Binding-site contacts:
Ligand atom O2 contacts residue HIS2 of chain 29.F at 3.4 Å (h-bond).
Ligand atom C2 contacts residue BMA1 of chain 29.BA at 3.2 Å.
Ligand atom O6 contacts residue NAG1 of chain 29.Z at 4.5 Å.
Ligand atom O5 contacts residue NAG1 of chain 29.Z at 2.5 Å (h-bond).
Ligand atom C4 contacts residue BMA1 of chain 29.BA at 3.6 Å.
Ligand atom O4 contacts residue BMA1 of chain 29.BA at 4.0 Å.
Ligand atom C5 contacts residue NAG1 of chain 29.Z at 3.8 Å.
Ligand atom C1 contacts residue NAG1 of chain 29.Z at 1.7 Å.
Ligand atom C2 contacts residue HIS2 of chain 29.F at 4.5 Å.
Ligand atom C2 contacts residue NAG1 of chain 29.Z at 2.9 Å.
Ligand atom O2 contacts residue NAG1 of chain 29.Z at 3.4 Å (h-bond).
Ligand atom O2 contacts residue BMA1 of chain 29.BA at 3.0 Å (h-bond).
Ligand atom O3 contacts residue BMA1 of chain 29.BA at 1.1 Å.
Ligand atom C3 contacts residue BMA1 of chain 29.BA at 2.5 Å.
Ligand atom C3 contacts residue NAG1 of chain 29.Z at 4.1 Å.

The protein below binds the small molecule below.
Small molecule (SMILES): OC[C@H]1O[C@@H](O)[C@@H](O)[C@@H](O)[C@@H]1O

Sequence of chain 29.F:
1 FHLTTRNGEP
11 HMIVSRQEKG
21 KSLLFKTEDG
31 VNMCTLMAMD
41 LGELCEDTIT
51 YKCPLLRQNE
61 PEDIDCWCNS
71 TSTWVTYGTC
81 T